The small molecule below binds the protein below.
Small molecule (SMILES): O=C1Nc2ccc(F)cc2[C@@H]1O

Sequence of chain 1.A:
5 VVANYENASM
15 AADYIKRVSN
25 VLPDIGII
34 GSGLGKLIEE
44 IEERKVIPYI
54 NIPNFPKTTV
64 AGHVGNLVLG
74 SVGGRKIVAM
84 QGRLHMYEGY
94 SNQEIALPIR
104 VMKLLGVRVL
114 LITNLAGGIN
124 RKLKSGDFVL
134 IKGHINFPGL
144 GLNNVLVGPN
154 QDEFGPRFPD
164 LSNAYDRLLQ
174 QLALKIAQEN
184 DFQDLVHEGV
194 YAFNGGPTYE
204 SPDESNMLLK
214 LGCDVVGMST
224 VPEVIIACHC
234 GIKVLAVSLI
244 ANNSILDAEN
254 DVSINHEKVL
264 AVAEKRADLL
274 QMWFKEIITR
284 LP

Binding-site contacts:
Ligand atom O1 contacts residue GLU203 of chain 1.A at 3.7 Å.
Ligand atom C contacts residue GLY220 of chain 1.A at 3.3 Å.
Ligand atom O1 contacts residue GLY220 of chain 1.A at 3.7 Å.
Ligand atom C2 contacts residue VAL219 of chain 1.A at 3.9 Å (hydrophobic).
Ligand atom O contacts residue MET221 of chain 1.A at 3.3 Å (h-bond).
Ligand atom C5 contacts residue ALA119 of chain 1.A at 3.5 Å (hydrophobic).
Ligand atom N contacts residue VAL219 of chain 1.A at 3.7 Å.
Ligand atom C1 contacts residue GLU203 of chain 1.A at 3.7 Å.
Ligand atom C3 contacts residue TYR202 of chain 1.A at 3.6 Å (hydrophobic).
Ligand atom C1 contacts residue VAL219 of chain 1.A at 3.5 Å (hydrophobic).
Ligand atom C3 contacts residue ASN245 of chain 1.A at 3.8 Å.
Ligand atom N contacts residue TYR202 of chain 1.A at 3.8 Å.
Ligand atom O1 contacts residue VAL219 of chain 1.A at 3.9 Å.
Ligand atom C6 contacts residue LEU118 of chain 1.A at 3.5 Å (hydrophobic).
Ligand atom C1 contacts residue MET221 of chain 1.A at 3.8 Å (hydrophobic).
Ligand atom C7 contacts residue GLY120 of chain 1.A at 3.8 Å.
Ligand atom C7 contacts residue VAL219 of chain 1.A at 3.8 Å (hydrophobic).
Ligand atom C2 contacts residue TYR202 of chain 1.A at 3.6 Å (hydrophobic).
Ligand atom F contacts residue ALA119 of chain 1.A at 3.7 Å.
Ligand atom C6 contacts residue ALA119 of chain 1.A at 3.5 Å (hydrophobic).
Ligand atom F contacts residue ALA244 of chain 1.A at 3.1 Å.
Ligand atom C2 contacts residue GLY120 of chain 1.A at 3.6 Å.
Ligand atom O1 contacts residue ASN197 of chain 1.A at 3.1 Å (h-bond).
Ligand atom C4 contacts residue GLY120 of chain 1.A at 3.6 Å.
Ligand atom C2 contacts residue GLU203 of chain 1.A at 3.9 Å.
Ligand atom O contacts residue DMS1 of chain 1.C at 3.7 Å.
Ligand atom C6 contacts residue DMS1 of chain 1.C at 3.9 Å.
Ligand atom O1 contacts residue MET221 of chain 1.A at 3.6 Å.
Ligand atom C4 contacts residue ASN245 of chain 1.A at 3.3 Å.
Ligand atom C6 contacts residue GLY120 of chain 1.A at 3.8 Å.
Ligand atom F contacts residue LEU118 of chain 1.A at 4.0 Å.
Ligand atom C1 contacts residue GLY220 of chain 1.A at 3.8 Å.
Ligand atom C5 contacts residue VAL262 of chain 1.A at 3.9 Å (hydrophobic).
Ligand atom N contacts residue GLU203 of chain 1.A at 2.9 Å (salt-bridge).
Ligand atom F contacts residue VAL262 of chain 1.A at 3.2 Å.
Ligand atom O contacts residue GLY220 of chain 1.A at 3.5 Å.
Ligand atom C3 contacts residue GLY120 of chain 1.A at 3.5 Å.
Ligand atom C5 contacts residue GLY120 of chain 1.A at 3.7 Å.
Ligand atom C4 contacts residue ALA119 of chain 1.A at 3.8 Å (hydrophobic).
Ligand atom C contacts residue VAL219 of chain 1.A at 3.4 Å (hydrophobic).